This protein binds this small molecule.
Small molecule (SMILES): CCNS(=O)(=O)c1ccccc1Nc1nc(Nc2ccc(N3CCC(N4CCN(C)CC4)CC3)c(OC)c2)ncc1CCc1cc(OC)cc(OC)c1

Binding-site contacts:
Ligand atom C3 contacts residue ILE93 of chain 1.A at 3.4 Å (hydrophobic).
Ligand atom C44 contacts residue ASP189 of chain 1.A at 3.1 Å.
Ligand atom C18 contacts residue GLY115 of chain 1.A at 3.7 Å.
Ligand atom O43 contacts residue LYS62 of chain 1.A at 3.5 Å (salt-bridge).
Ligand atom C50 contacts residue GLU110 of chain 1.A at 3.4 Å.
Ligand atom C3 contacts residue ASP189 of chain 1.A at 3.5 Å.
Ligand atom C37 contacts residue VAL40 of chain 1.A at 3.5 Å (hydrophobic).
Ligand atom N46 contacts residue LEU178 of chain 1.A at 3.6 Å.
Ligand atom C50 contacts residue ALA60 of chain 1.A at 3.6 Å (hydrophobic).
Ligand atom C18 contacts residue ALA112 of chain 1.A at 3.1 Å (hydrophobic).
Ligand atom C11 contacts residue GLU79 of chain 1.A at 2.9 Å.
Ligand atom C50 contacts residue LEU178 of chain 1.A at 3.5 Å (hydrophobic).
Ligand atom C34 contacts residue GLY33 of chain 1.A at 3.6 Å.
Ligand atom C52 contacts residue ASN176 of chain 1.A at 3.0 Å.
Ligand atom C3 contacts residue ALA188 of chain 1.A at 3.5 Å (hydrophobic).
Ligand atom C45 contacts residue LEU178 of chain 1.A at 3.6 Å (hydrophobic).
Ligand atom C17 contacts residue GLY115 of chain 1.A at 3.7 Å.
Ligand atom C11 contacts residue MET83 of chain 1.A at 3.7 Å (hydrophobic).
Ligand atom C5 contacts residue GLU79 of chain 1.A at 3.3 Å.
Ligand atom C1 contacts residue LEU178 of chain 1.A at 3.6 Å (hydrophobic).
Ligand atom N12 contacts residue ALA112 of chain 1.A at 2.7 Å (h-bond).
Ligand atom C5 contacts residue MET83 of chain 1.A at 3.6 Å (hydrophobic).
Ligand atom O9 contacts residue LYS62 of chain 1.A at 3.3 Å.
Ligand atom C11 contacts residue PHE190 of chain 1.A at 3.0 Å (hydrophobic).
Ligand atom N51 contacts residue VAL40 of chain 1.A at 3.5 Å.
Ligand atom C13 contacts residue ALA112 of chain 1.A at 3.3 Å (hydrophobic).
Ligand atom C39 contacts residue LEU32 of chain 1.A at 3.6 Å (hydrophobic).
Ligand atom O8 contacts residue ASP189 of chain 1.A at 2.9 Å (salt-bridge).
Ligand atom C4 contacts residue GLU79 of chain 1.A at 3.6 Å.
Ligand atom O9 contacts residue VAL109 of chain 1.A at 3.6 Å.
Ligand atom C49 contacts residue LEU178 of chain 1.A at 3.5 Å (hydrophobic).
Ligand atom O42 contacts residue VAL40 of chain 1.A at 3.6 Å.
Ligand atom O8 contacts residue PHE190 of chain 1.A at 3.3 Å.
Ligand atom C4 contacts residue ASP189 of chain 1.A at 3.6 Å.
Ligand atom C36 contacts residue VAL40 of chain 1.A at 3.5 Å (hydrophobic).
Ligand atom O8 contacts residue GLU79 of chain 1.A at 3.6 Å.
Ligand atom N46 contacts residue ALA112 of chain 1.A at 3.1 Å (h-bond).
Ligand atom O43 contacts residue GLY35 of chain 1.A at 3.6 Å.
Ligand atom C44 contacts residue ASN176 of chain 1.A at 3.4 Å.
Ligand atom C53 contacts residue VAL109 of chain 1.A at 3.7 Å (hydrophobic).

Sequence of chain 1.A:
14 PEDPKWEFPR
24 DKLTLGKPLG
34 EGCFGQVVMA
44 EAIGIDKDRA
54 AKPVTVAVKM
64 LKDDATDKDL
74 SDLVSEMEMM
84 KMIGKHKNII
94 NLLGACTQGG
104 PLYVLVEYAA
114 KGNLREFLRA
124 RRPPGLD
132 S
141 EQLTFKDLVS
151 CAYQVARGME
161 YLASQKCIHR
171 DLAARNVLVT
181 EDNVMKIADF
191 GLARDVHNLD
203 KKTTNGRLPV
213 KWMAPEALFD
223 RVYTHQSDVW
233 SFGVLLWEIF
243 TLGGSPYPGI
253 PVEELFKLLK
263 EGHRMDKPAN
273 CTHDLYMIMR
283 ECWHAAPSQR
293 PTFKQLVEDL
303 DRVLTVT